A small-molecule ligand and the protein it binds are described below.
Small molecule (SMILES): CC[C@H](C)[C@H](NC(=O)CN)C(=O)N[C@@H](CC(C)C)C(=O)NCC(=O)N[C@@H](Cc1ccccc1)C(=O)N[C@H](C(=O)N[C@@H](Cc1ccccc1)C(=O)N[C@H](C(=O)N[C@@H](CC(C)C)C(=O)O)[C@@H](C)O)C(C)C

Sequence of chain 1.D:
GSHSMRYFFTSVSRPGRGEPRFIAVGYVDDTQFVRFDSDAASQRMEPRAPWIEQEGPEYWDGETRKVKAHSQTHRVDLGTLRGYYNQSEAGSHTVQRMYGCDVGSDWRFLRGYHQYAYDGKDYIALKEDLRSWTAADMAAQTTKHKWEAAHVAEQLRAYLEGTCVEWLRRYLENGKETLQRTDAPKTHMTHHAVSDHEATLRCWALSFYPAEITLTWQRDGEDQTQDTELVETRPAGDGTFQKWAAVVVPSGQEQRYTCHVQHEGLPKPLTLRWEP

Binding-site contacts:
Ligand atom O contacts residue LYS66 of chain 1.D at 3.5 Å.
Ligand atom CD1 contacts residue ARG97 of chain 1.D at 3.5 Å.
Ligand atom CZ contacts residue HIS114 of chain 1.D at 3.5 Å.
Ligand atom O contacts residue LYS66 of chain 1.D at 2.8 Å (salt-bridge).
Ligand atom CG2 contacts residue THR73 of chain 1.D at 3.4 Å.
Ligand atom N contacts residue TYR99 of chain 1.D at 3.0 Å (h-bond).
Ligand atom N contacts residue ASP77 of chain 1.D at 2.9 Å (salt-bridge).
Ligand atom O contacts residue TYR159 of chain 1.D at 2.6 Å (h-bond).
Ligand atom N contacts residue TRP167 of chain 1.D at 3.3 Å.
Ligand atom O contacts residue THR73 of chain 1.D at 2.9 Å.
Ligand atom CD1 contacts residue LEU156 of chain 1.D at 3.6 Å (hydrophobic).
Ligand atom CZ contacts residue GLN155 of chain 1.D at 3.5 Å.
Ligand atom N contacts residue GLU63 of chain 1.D at 2.9 Å (salt-bridge).
Ligand atom CD2 contacts residue TYR159 of chain 1.D at 3.4 Å (hydrophobic).
Ligand atom C contacts residue LYS146 of chain 1.D at 3.5 Å.
Ligand atom O contacts residue TRP147 of chain 1.D at 2.9 Å (h-bond).
Ligand atom O contacts residue HIS70 of chain 1.D at 3.4 Å.
Ligand atom CA contacts residue ASP77 of chain 1.D at 3.4 Å.
Ligand atom C contacts residue TYR7 of chain 1.D at 3.4 Å (hydrophobic).
Ligand atom CA contacts residue GLU63 of chain 1.D at 3.3 Å.
Ligand atom CB contacts residue ASP77 of chain 1.D at 3.5 Å.
Ligand atom CD1 contacts residue TRP147 of chain 1.D at 3.5 Å (hydrophobic).
Ligand atom CD1 contacts residue VAL67 of chain 1.D at 3.4 Å (hydrophobic).
Ligand atom CD1 contacts residue LYS66 of chain 1.D at 3.6 Å.
Ligand atom O contacts residue THR143 of chain 1.D at 2.8 Å (h-bond).
Ligand atom O contacts residue LYS146 of chain 1.D at 2.9 Å (salt-bridge).
Ligand atom N contacts residue TYR7 of chain 1.D at 2.9 Å (h-bond).
Ligand atom N contacts residue TYR171 of chain 1.D at 2.6 Å (h-bond).
Ligand atom CB contacts residue TYR99 of chain 1.D at 3.3 Å (hydrophobic).
Ligand atom CD1 contacts residue HIS70 of chain 1.D at 3.6 Å.
Ligand atom CG2 contacts residue TYR7 of chain 1.D at 3.3 Å (hydrophobic).
Ligand atom CZ contacts residue ARG97 of chain 1.D at 3.3 Å.
Ligand atom CA contacts residue TYR171 of chain 1.D at 3.4 Å (hydrophobic).
Ligand atom OG1 contacts residue LYS146 of chain 1.D at 2.7 Å (salt-bridge).
Ligand atom CA contacts residue TYR7 of chain 1.D at 3.2 Å (hydrophobic).
Ligand atom CB contacts residue THR73 of chain 1.D at 3.3 Å.
Ligand atom OXT contacts residue LYS146 of chain 1.D at 3.3 Å (salt-bridge).
Ligand atom O contacts residue TYR84 of chain 1.D at 3.1 Å (h-bond).
Ligand atom CD2 contacts residue TRP147 of chain 1.D at 3.5 Å (hydrophobic).
Ligand atom CD1 contacts residue LEU81 of chain 1.D at 3.5 Å (hydrophobic).